This protein binds this small molecule.
Small molecule (SMILES): Cc1cc(CCCCCCCOc2ccc(C3=NCCO3)cc2)on1

Sequence of chain 5.A:
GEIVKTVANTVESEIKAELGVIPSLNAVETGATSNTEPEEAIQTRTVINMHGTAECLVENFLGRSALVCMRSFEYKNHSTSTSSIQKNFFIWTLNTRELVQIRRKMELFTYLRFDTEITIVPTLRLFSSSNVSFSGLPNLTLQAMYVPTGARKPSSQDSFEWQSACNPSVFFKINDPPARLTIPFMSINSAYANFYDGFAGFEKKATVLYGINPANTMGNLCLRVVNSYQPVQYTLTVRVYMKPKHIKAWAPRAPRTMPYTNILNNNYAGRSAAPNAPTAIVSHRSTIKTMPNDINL

Binding-site contacts:
Ligand atom C1B contacts residue LEU99 of chain 5.A at 3.9 Å (hydrophobic).
Ligand atom C4B contacts residue LEU226 of chain 5.A at 3.9 Å (hydrophobic).
Ligand atom C4A contacts residue LEU186 of chain 5.A at 3.9 Å (hydrophobic).
Ligand atom C31 contacts residue TYR197 of chain 5.A at 3.7 Å (hydrophobic).
Ligand atom C6C contacts residue TRP97 of chain 5.A at 3.9 Å (hydrophobic).
Ligand atom C5B contacts residue ILE188 of chain 5.A at 3.6 Å (hydrophobic).
Ligand atom C7C contacts residue ILE123 of chain 5.A at 3.5 Å (hydrophobic).
Ligand atom C6C contacts residue LEU99 of chain 5.A at 3.6 Å (hydrophobic).
Ligand atom C3 contacts residue TYR197 of chain 5.A at 3.7 Å (hydrophobic).
Ligand atom C7C contacts residue LEU99 of chain 5.A at 3.5 Å (hydrophobic).
Ligand atom C4A contacts residue TYR151 of chain 5.A at 3.8 Å (hydrophobic).
Ligand atom C3B contacts residue LEU226 of chain 5.A at 3.5 Å (hydrophobic).
Ligand atom C3B contacts residue ILE123 of chain 5.A at 3.9 Å (hydrophobic).
Ligand atom C5 contacts residue TYR197 of chain 5.A at 3.8 Å (hydrophobic).
Ligand atom N3A contacts residue TYR151 of chain 5.A at 3.3 Å.
Ligand atom O1B contacts residue TRP97 of chain 5.A at 3.6 Å.
Ligand atom O1 contacts residue MET223 of chain 5.A at 3.6 Å (h-bond).
Ligand atom C2B contacts residue ILE123 of chain 5.A at 3.5 Å (hydrophobic).
Ligand atom C5A contacts residue VAL175 of chain 5.A at 3.9 Å (hydrophobic).
Ligand atom C5A contacts residue LEU186 of chain 5.A at 3.6 Å (hydrophobic).
Ligand atom C2A contacts residue LEU186 of chain 5.A at 3.7 Å (hydrophobic).
Ligand atom O1B contacts residue LEU99 of chain 5.A at 3.1 Å.
Ligand atom C2B contacts residue LEU226 of chain 5.A at 3.6 Å (hydrophobic).
Ligand atom O1A contacts residue LEU186 of chain 5.A at 3.7 Å.
Ligand atom C31 contacts residue ASN199 of chain 5.A at 3.4 Å.
Ligand atom O1A contacts residue ALA149 of chain 5.A at 3.7 Å.
Ligand atom C5C contacts residue LEU99 of chain 5.A at 3.6 Å (hydrophobic).
Ligand atom C5C contacts residue THR101 of chain 5.A at 3.7 Å.
Ligand atom C4C contacts residue THR121 of chain 5.A at 3.7 Å.
Ligand atom N2 contacts residue ASN221 of chain 5.A at 3.9 Å.
Ligand atom O1A contacts residue LEU226 of chain 5.A at 3.8 Å.
Ligand atom O1 contacts residue TYR197 of chain 5.A at 3.9 Å.
Ligand atom C6B contacts residue ILE188 of chain 5.A at 3.7 Å (hydrophobic).
Ligand atom C6C contacts residue ILE123 of chain 5.A at 3.6 Å (hydrophobic).
Ligand atom C2C contacts residue THR101 of chain 5.A at 3.8 Å.
Ligand atom C4A contacts residue PRO173 of chain 5.A at 3.3 Å (hydrophobic).
Ligand atom C5A contacts residue ALA149 of chain 5.A at 3.2 Å (hydrophobic).
Ligand atom C1C contacts residue TYR197 of chain 5.A at 3.7 Å (hydrophobic).
Ligand atom C5A contacts residue PRO173 of chain 5.A at 3.5 Å (hydrophobic).
Ligand atom C4 contacts residue TYR197 of chain 5.A at 3.6 Å (hydrophobic).

Sequence of chain 5.C:
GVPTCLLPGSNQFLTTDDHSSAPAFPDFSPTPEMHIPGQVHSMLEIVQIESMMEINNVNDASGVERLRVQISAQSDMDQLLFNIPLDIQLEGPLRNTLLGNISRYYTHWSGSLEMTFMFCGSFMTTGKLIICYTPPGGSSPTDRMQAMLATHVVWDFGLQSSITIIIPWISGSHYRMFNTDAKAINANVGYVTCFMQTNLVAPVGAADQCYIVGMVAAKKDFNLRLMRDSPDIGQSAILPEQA